Sequence of chain 1.O:
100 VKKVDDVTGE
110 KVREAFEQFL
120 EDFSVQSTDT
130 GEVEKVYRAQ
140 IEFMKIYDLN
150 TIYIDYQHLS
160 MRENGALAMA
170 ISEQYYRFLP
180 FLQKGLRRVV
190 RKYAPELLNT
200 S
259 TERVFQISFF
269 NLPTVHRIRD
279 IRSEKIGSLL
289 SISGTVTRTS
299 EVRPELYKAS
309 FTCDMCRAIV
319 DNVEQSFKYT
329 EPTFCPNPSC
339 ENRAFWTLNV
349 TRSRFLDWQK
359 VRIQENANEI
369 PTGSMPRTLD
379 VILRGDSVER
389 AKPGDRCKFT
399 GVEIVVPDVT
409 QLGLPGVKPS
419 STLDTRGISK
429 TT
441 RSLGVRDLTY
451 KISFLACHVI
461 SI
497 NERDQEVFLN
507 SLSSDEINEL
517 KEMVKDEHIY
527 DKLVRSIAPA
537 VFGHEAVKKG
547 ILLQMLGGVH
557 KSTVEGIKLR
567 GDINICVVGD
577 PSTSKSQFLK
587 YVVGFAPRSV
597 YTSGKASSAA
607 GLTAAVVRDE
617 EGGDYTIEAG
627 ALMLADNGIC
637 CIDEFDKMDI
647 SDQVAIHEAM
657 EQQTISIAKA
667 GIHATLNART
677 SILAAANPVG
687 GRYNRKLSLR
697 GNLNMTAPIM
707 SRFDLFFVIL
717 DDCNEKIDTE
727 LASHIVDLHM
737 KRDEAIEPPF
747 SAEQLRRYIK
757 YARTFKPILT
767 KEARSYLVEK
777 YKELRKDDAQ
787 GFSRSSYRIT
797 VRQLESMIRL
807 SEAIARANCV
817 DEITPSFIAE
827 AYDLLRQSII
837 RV

The protein below binds the small molecule below.
Small molecule (SMILES): Nc1ncnc2c1ncn2[C@@H]1O[C@H](COP(=O)(O)OP(=O)(O)OP(O)(O)=S)[C@@H](O)[C@H]1O

Sequence of chain 1.K:
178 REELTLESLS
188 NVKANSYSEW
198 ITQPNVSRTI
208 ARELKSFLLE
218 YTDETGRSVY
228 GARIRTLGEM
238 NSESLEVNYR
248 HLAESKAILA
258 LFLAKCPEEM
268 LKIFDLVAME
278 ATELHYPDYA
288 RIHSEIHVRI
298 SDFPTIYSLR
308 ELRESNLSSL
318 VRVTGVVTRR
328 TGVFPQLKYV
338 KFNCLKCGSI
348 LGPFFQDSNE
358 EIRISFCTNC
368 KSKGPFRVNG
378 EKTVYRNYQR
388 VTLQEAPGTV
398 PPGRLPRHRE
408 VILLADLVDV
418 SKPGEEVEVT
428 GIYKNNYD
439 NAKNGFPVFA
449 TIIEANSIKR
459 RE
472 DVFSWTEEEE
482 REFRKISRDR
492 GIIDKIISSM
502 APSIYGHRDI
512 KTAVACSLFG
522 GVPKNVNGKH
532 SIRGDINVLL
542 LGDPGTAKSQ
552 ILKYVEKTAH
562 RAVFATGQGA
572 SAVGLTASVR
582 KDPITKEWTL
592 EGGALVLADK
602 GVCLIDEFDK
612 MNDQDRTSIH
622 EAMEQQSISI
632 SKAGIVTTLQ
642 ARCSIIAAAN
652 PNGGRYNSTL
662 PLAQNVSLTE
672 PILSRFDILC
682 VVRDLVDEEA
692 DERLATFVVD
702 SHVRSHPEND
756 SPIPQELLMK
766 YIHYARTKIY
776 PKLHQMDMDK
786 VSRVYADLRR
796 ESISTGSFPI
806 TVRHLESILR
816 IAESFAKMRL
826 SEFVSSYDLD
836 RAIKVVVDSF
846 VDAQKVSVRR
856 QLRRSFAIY

Binding-site contacts:
Ligand atom O2G contacts residue MG1 of chain 1.PA at 2.4 Å.
Ligand atom N1 contacts residue TYR506 of chain 1.K at 2.8 Å (h-bond).
Ligand atom O2A contacts residue MG1 of chain 1.PA at 3.4 Å.
Ligand atom C5' contacts residue ARG798 of chain 1.O at 3.7 Å.
Ligand atom O2A contacts residue SER550 of chain 1.K at 3.4 Å (h-bond).
Ligand atom C8 contacts residue ALA548 of chain 1.K at 3.7 Å (hydrophobic).
Ligand atom O1B contacts residue GLY546 of chain 1.K at 3.6 Å (h-bond).
Ligand atom C2 contacts residue TYR506 of chain 1.K at 3.7 Å (hydrophobic).
Ligand atom O3G contacts residue ASN651 of chain 1.K at 3.1 Å (h-bond).
Ligand atom N6 contacts residue TYR506 of chain 1.K at 3.0 Å (h-bond).
Ligand atom N7 contacts residue ALA548 of chain 1.K at 3.7 Å.
Ligand atom O5' contacts residue ARG798 of chain 1.O at 3.2 Å (salt-bridge).
Ligand atom N1 contacts residue ILE505 of chain 1.K at 3.7 Å.
Ligand atom N7 contacts residue GLY546 of chain 1.K at 3.7 Å.
Ligand atom O2A contacts residue ARG798 of chain 1.O at 3.5 Å (salt-bridge).
Ligand atom O1A contacts residue ALA548 of chain 1.K at 3.0 Å.
Ligand atom O3A contacts residue ALA548 of chain 1.K at 3.6 Å.
Ligand atom O1A contacts residue GLN551 of chain 1.K at 3.1 Å.
Ligand atom O3B contacts residue MG1 of chain 1.PA at 3.8 Å.
Ligand atom PG contacts residue MG1 of chain 1.PA at 3.8 Å.
Ligand atom C2 contacts residue SER504 of chain 1.K at 3.5 Å.
Ligand atom C8 contacts residue GLY546 of chain 1.K at 3.4 Å.
Ligand atom O2B contacts residue MG1 of chain 1.PA at 2.2 Å.
Ligand atom O3B contacts residue ARG798 of chain 1.O at 3.5 Å (salt-bridge).
Ligand atom O1B contacts residue LYS549 of chain 1.K at 3.1 Å (salt-bridge).
Ligand atom O3G contacts residue PRO545 of chain 1.K at 3.4 Å.
Ligand atom C6 contacts residue TYR506 of chain 1.K at 3.5 Å (hydrophobic).
Ligand atom O3B contacts residue GLY546 of chain 1.K at 3.3 Å (h-bond).
Ligand atom N1 contacts residue LEU695 of chain 1.K at 3.6 Å.
Ligand atom C5 contacts residue ALA548 of chain 1.K at 3.7 Å (hydrophobic).
Ligand atom O2B contacts residue SER550 of chain 1.K at 2.7 Å (h-bond).
Ligand atom O1B contacts residue ALA548 of chain 1.K at 3.5 Å (h-bond).
Ligand atom O3A contacts residue ARG798 of chain 1.O at 3.7 Å.
Ligand atom C5' contacts residue GLY546 of chain 1.K at 3.6 Å.
Ligand atom C6 contacts residue LEU695 of chain 1.K at 3.5 Å (hydrophobic).
Ligand atom O3' contacts residue GLU801 of chain 1.O at 2.9 Å (salt-bridge).
Ligand atom PA contacts residue ARG798 of chain 1.O at 3.7 Å.
Ligand atom O1B contacts residue THR547 of chain 1.K at 3.2 Å (h-bond).
Ligand atom N6 contacts residue HIS508 of chain 1.K at 3.4 Å.
Ligand atom PB contacts residue MG1 of chain 1.PA at 3.5 Å.